Binding-site contacts:
Ligand atom C09 contacts residue ALA69 of chain 1.A at 3.2 Å (hydrophobic).
Ligand atom N41 contacts residue THR318 of chain 1.A at 3.8 Å.
Ligand atom N39 contacts residue HEM1 of chain 1.B at 2.2 Å.
Ligand atom C21 contacts residue PHE384 of chain 1.A at 3.5 Å (hydrophobic).
Ligand atom C24 contacts residue MET509 of chain 1.A at 3.4 Å (hydrophobic).
Ligand atom C31 contacts residue TYR126 of chain 1.A at 3.8 Å (hydrophobic).
Ligand atom C30 contacts residue TYR126 of chain 1.A at 3.5 Å (hydrophobic).
Ligand atom C25 contacts residue MET509 of chain 1.A at 3.5 Å (hydrophobic).
Ligand atom C19 contacts residue MET509 of chain 1.A at 3.3 Å (hydrophobic).
Ligand atom CL9 contacts residue PHE134 of chain 1.A at 3.5 Å.
Ligand atom C44 contacts residue GLY310 of chain 1.A at 3.3 Å.
Ligand atom C22 contacts residue PHE384 of chain 1.A at 3.7 Å (hydrophobic).
Ligand atom O07 contacts residue THR507 of chain 1.A at 3.4 Å.
Ligand atom CL8 contacts residue GLY310 of chain 1.A at 3.5 Å.
Ligand atom C32 contacts residue TYR140 of chain 1.A at 3.6 Å (hydrophobic).
Ligand atom C13 contacts residue PRO238 of chain 1.A at 3.6 Å (hydrophobic).
Ligand atom C46 contacts residue HEM1 of chain 1.B at 3.5 Å.
Ligand atom C40 contacts residue HEM1 of chain 1.B at 3.2 Å.
Ligand atom C38 contacts residue HEM1 of chain 1.B at 3.2 Å.
Ligand atom C18 contacts residue HIS381 of chain 1.A at 3.8 Å.
Ligand atom C40 contacts residue GLY314 of chain 1.A at 3.1 Å.
Ligand atom C19 contacts residue SER508 of chain 1.A at 3.6 Å.
Ligand atom N41 contacts residue GLY314 of chain 1.A at 3.1 Å (h-bond).
Ligand atom C15 contacts residue TYR72 of chain 1.A at 3.5 Å (hydrophobic).
Ligand atom C28 contacts residue SER382 of chain 1.A at 3.1 Å.
Ligand atom C31 contacts residue TYR140 of chain 1.A at 3.5 Å (hydrophobic).
Ligand atom CL8 contacts residue ILE139 of chain 1.A at 3.7 Å.
Ligand atom C09 contacts residue GLY73 of chain 1.A at 3.8 Å.
Ligand atom C25 contacts residue LEU380 of chain 1.A at 3.7 Å (hydrophobic).
Ligand atom CL9 contacts residue GLY314 of chain 1.A at 3.7 Å.
Ligand atom C13 contacts residue THR507 of chain 1.A at 3.6 Å.
Ligand atom CL9 contacts residue PHE236 of chain 1.A at 3.2 Å.
Ligand atom C18 contacts residue SER508 of chain 1.A at 3.2 Å.
Ligand atom N10 contacts residue ALA69 of chain 1.A at 3.0 Å (h-bond).
Ligand atom C12 contacts residue THR507 of chain 1.A at 3.7 Å.
Ligand atom C27 contacts residue TYR126 of chain 1.A at 3.8 Å (hydrophobic).
Ligand atom C16 contacts residue TYR72 of chain 1.A at 3.5 Å (hydrophobic).
Ligand atom CL8 contacts residue VAL311 of chain 1.A at 3.6 Å.
Ligand atom C40 contacts residue THR318 of chain 1.A at 3.5 Å.
Ligand atom N08 contacts residue GLY73 of chain 1.A at 3.6 Å.

A protein and the small-molecule ligand that binds it are described below.
Small molecule (SMILES): CC[C@@H](C)n1ncn(-c2ccc(N3CCN(c4ccc(OC[C@H]5CO[C@](Cn6cncn6)(c6ccc(Cl)cc6Cl)O5)cc4)CC3)cc2)c1=O

Sequence of chain 1.A:
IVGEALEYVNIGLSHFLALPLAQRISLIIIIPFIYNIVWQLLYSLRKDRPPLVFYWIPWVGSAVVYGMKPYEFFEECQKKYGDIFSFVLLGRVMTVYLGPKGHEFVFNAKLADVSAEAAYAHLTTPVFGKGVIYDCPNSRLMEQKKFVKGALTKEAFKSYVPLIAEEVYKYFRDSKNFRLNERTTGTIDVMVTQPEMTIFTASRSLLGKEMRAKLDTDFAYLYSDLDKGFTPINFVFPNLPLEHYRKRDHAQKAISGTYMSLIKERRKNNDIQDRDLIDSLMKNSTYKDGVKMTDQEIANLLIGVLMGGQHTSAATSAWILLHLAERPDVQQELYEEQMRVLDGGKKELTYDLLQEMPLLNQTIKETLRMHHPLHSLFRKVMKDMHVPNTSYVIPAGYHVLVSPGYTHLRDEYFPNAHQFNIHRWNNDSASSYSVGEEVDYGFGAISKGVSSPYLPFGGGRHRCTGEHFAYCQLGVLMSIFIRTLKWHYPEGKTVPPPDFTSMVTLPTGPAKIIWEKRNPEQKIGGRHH